Sequence of chain 1.C:
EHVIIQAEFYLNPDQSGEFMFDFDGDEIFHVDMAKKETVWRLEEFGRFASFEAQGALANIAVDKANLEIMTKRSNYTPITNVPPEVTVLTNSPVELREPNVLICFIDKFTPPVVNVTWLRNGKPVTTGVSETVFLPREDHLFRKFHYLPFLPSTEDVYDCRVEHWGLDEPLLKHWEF

Binding-site contacts:
Ligand atom C1 contacts residue GLU163 of chain 1.C at 4.3 Å.
Ligand atom O5 contacts residue GLU163 of chain 1.C at 4.3 Å.
Ligand atom N2 contacts residue VAL113 of chain 1.C at 4.5 Å.
Ligand atom C7 contacts residue ASN115 of chain 1.C at 3.5 Å.
Ligand atom C4 contacts residue ASN115 of chain 1.C at 4.2 Å.
Ligand atom N2 contacts residue TRP165 of chain 1.C at 3.8 Å.
Ligand atom C7 contacts residue GLU163 of chain 1.C at 4.0 Å.
Ligand atom O7 contacts residue GLU163 of chain 1.C at 3.8 Å.
Ligand atom C3 contacts residue ASN115 of chain 1.C at 3.8 Å.
Ligand atom C1 contacts residue ASN115 of chain 1.C at 1.4 Å.
Ligand atom C2 contacts residue TRP165 of chain 1.C at 4.5 Å (hydrophobic).
Ligand atom C2 contacts residue ASN115 of chain 1.C at 2.5 Å.
Ligand atom C5 contacts residue ASN115 of chain 1.C at 3.6 Å.
Ligand atom O5 contacts residue ASN115 of chain 1.C at 2.3 Å (h-bond).
Ligand atom O7 contacts residue ASN115 of chain 1.C at 3.5 Å (h-bond).
Ligand atom C8 contacts residue HIS164 of chain 1.C at 4.0 Å.
Ligand atom O7 contacts residue HIS164 of chain 1.C at 4.2 Å.
Ligand atom C8 contacts residue VAL114 of chain 1.C at 4.1 Å (hydrophobic).
Ligand atom C8 contacts residue GLU163 of chain 1.C at 3.7 Å.
Ligand atom O3 contacts residue TRP165 of chain 1.C at 3.3 Å (h-bond).
Ligand atom C7 contacts residue TRP165 of chain 1.C at 3.5 Å (hydrophobic).
Ligand atom C3 contacts residue TRP165 of chain 1.C at 4.4 Å (hydrophobic).
Ligand atom O7 contacts residue TRP165 of chain 1.C at 3.8 Å.
Ligand atom C8 contacts residue TRP165 of chain 1.C at 3.6 Å (hydrophobic).
Ligand atom C8 contacts residue VAL113 of chain 1.C at 3.7 Å (hydrophobic).
Ligand atom N2 contacts residue ASN115 of chain 1.C at 3.0 Å (h-bond).

The protein below binds the small molecule below.
Small molecule (SMILES): CC(=O)N[C@@H]1[C@@H](O)[C@H](O)[C@@H](CO)O[C@H]1O